This protein binds this small molecule.
Small molecule (SMILES): CC(=O)N[C@@H]1[C@@H](O)[C@H](O)[C@@H](CO)O[C@H]1O

Sequence of chain 1.C:
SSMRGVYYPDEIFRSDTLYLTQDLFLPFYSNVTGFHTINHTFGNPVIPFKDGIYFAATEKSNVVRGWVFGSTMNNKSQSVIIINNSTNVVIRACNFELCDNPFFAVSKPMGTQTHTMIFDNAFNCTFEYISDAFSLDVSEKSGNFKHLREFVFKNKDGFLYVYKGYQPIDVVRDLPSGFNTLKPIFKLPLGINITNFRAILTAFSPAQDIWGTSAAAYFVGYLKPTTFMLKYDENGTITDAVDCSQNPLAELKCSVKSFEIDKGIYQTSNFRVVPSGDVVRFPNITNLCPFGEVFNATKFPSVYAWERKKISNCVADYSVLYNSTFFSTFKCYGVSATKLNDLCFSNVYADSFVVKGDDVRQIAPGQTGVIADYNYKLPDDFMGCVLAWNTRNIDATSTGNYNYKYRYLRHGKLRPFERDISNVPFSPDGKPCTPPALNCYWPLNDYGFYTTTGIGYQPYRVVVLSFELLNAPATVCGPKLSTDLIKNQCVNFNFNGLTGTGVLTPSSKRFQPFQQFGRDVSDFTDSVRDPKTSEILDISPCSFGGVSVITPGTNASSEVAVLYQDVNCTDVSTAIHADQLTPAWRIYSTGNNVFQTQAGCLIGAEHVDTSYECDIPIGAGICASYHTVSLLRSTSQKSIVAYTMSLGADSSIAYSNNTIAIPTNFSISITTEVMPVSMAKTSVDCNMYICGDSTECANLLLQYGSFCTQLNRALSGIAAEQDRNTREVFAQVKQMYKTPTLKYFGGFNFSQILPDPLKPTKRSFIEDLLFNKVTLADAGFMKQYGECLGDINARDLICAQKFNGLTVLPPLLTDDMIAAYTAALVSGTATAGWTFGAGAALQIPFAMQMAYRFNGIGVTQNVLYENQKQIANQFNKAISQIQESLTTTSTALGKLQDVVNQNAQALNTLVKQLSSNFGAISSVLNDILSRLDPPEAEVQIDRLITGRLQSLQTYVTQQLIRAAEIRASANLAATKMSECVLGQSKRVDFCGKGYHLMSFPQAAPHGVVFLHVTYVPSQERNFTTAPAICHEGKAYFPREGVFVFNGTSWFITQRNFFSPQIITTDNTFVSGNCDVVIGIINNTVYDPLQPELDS

Binding-site contacts:
Ligand atom O7 contacts residue ILE226 of chain 1.C at 3.3 Å (h-bond).
Ligand atom C1 contacts residue GLY225 of chain 1.C at 4.3 Å.
Ligand atom C8 contacts residue GLY192 of chain 1.C at 4.2 Å.
Ligand atom C7 contacts residue GLY192 of chain 1.C at 4.3 Å.
Ligand atom C3 contacts residue GLY225 of chain 1.C at 3.5 Å.
Ligand atom C8 contacts residue ASN227 of chain 1.C at 4.2 Å.
Ligand atom O7 contacts residue GLY192 of chain 1.C at 3.5 Å.
Ligand atom C1 contacts residue ASN227 of chain 1.C at 1.4 Å.
Ligand atom C4 contacts residue ASN227 of chain 1.C at 4.2 Å.
Ligand atom C2 contacts residue GLY225 of chain 1.C at 3.3 Å.
Ligand atom C7 contacts residue GLY225 of chain 1.C at 4.0 Å.
Ligand atom C3 contacts residue ASN227 of chain 1.C at 3.8 Å.
Ligand atom O5 contacts residue GLY225 of chain 1.C at 4.2 Å.
Ligand atom C8 contacts residue ILE226 of chain 1.C at 4.2 Å (hydrophobic).
Ligand atom C5 contacts residue ASN227 of chain 1.C at 3.7 Å.
Ligand atom C4 contacts residue GLY225 of chain 1.C at 3.5 Å.
Ligand atom C5 contacts residue GLY225 of chain 1.C at 4.5 Å.
Ligand atom N2 contacts residue ILE226 of chain 1.C at 4.2 Å.
Ligand atom O7 contacts residue GLY225 of chain 1.C at 3.0 Å.
Ligand atom N2 contacts residue ASN227 of chain 1.C at 2.9 Å (h-bond).
Ligand atom C7 contacts residue ASN227 of chain 1.C at 3.9 Å.
Ligand atom C8 contacts residue ASN189 of chain 1.C at 3.9 Å.
Ligand atom C2 contacts residue ILE226 of chain 1.C at 4.2 Å (hydrophobic).
Ligand atom N2 contacts residue GLY225 of chain 1.C at 4.2 Å.
Ligand atom C2 contacts residue ASN227 of chain 1.C at 2.5 Å.
Ligand atom O3 contacts residue GLY225 of chain 1.C at 3.3 Å (h-bond).
Ligand atom O7 contacts residue ASN227 of chain 1.C at 4.4 Å.
Ligand atom C7 contacts residue ILE226 of chain 1.C at 3.7 Å (hydrophobic).
Ligand atom O5 contacts residue ASN227 of chain 1.C at 2.3 Å (h-bond).